Binding-site contacts:
Ligand atom O1A contacts residue GLY137 of chain 1.B at 3.5 Å.
Ligand atom O2G contacts residue GLY132 of chain 1.B at 3.6 Å.
Ligand atom N3B contacts residue GLY132 of chain 1.B at 3.4 Å.
Ligand atom O1B contacts residue SER113 of chain 1.B at 2.8 Å (h-bond).
Ligand atom PA contacts residue PHE138 of chain 1.B at 3.5 Å.
Ligand atom O3A contacts residue GLY135 of chain 1.B at 3.5 Å.
Ligand atom C5' contacts residue ASN106 of chain 1.B at 3.7 Å.
Ligand atom O1A contacts residue ASN51 of chain 1.B at 2.5 Å (h-bond).
Ligand atom O4' contacts residue ASN106 of chain 1.B at 3.6 Å.
Ligand atom N3B contacts residue GLY135 of chain 1.B at 3.2 Å (h-bond).
Ligand atom N6 contacts residue ASP93 of chain 1.B at 3.3 Å (salt-bridge).
Ligand atom N1 contacts residue THR184 of chain 1.B at 3.1 Å (h-bond).
Ligand atom O1A contacts residue PHE138 of chain 1.B at 2.7 Å (h-bond).
Ligand atom O3G contacts residue GLN133 of chain 1.B at 3.0 Å (h-bond).
Ligand atom N6 contacts residue THR184 of chain 1.B at 3.6 Å.
Ligand atom O3' contacts residue GLY114 of chain 1.B at 3.1 Å (h-bond).
Ligand atom N3B contacts residue GLN133 of chain 1.B at 3.2 Å (h-bond).
Ligand atom O3G contacts residue ARG400 of chain 1.B at 2.7 Å (salt-bridge).
Ligand atom O2A contacts residue GLY137 of chain 1.B at 3.7 Å.
Ligand atom O2A contacts residue GLY135 of chain 1.B at 3.6 Å.
Ligand atom O1G contacts residue GLY137 of chain 1.B at 2.7 Å (h-bond).
Ligand atom C2 contacts residue ALA55 of chain 1.B at 3.3 Å (hydrophobic).
Ligand atom C8 contacts residue ASN51 of chain 1.B at 3.7 Å.
Ligand atom N3 contacts residue MET98 of chain 1.B at 3.6 Å.
Ligand atom O1G contacts residue VAL136 of chain 1.B at 3.6 Å.
Ligand atom O3' contacts residue SER113 of chain 1.B at 3.6 Å (h-bond).
Ligand atom O2' contacts residue GLY114 of chain 1.B at 3.4 Å.
Ligand atom O3G contacts residue GLY132 of chain 1.B at 3.5 Å.
Ligand atom O2' contacts residue LYS58 of chain 1.B at 3.5 Å (salt-bridge).
Ligand atom C4' contacts residue ASN106 of chain 1.B at 3.6 Å.
Ligand atom N3B contacts residue PHE134 of chain 1.B at 3.6 Å (h-bond).
Ligand atom C2' contacts residue LYS58 of chain 1.B at 3.4 Å.
Ligand atom O3G contacts residue PHE134 of chain 1.B at 3.2 Å (h-bond).
Ligand atom N1 contacts residue ASP93 of chain 1.B at 3.4 Å (salt-bridge).
Ligand atom N7 contacts residue ASN51 of chain 1.B at 3.4 Å.
Ligand atom N1 contacts residue ALA55 of chain 1.B at 3.2 Å.
Ligand atom O2B contacts residue ASN51 of chain 1.B at 2.7 Å (h-bond).
Ligand atom O2' contacts residue ASN106 of chain 1.B at 3.5 Å (h-bond).
Ligand atom O2A contacts residue PHE138 of chain 1.B at 3.1 Å.
Ligand atom O3' contacts residue THR115 of chain 1.B at 2.9 Å (h-bond).

Sequence of chain 1.B:
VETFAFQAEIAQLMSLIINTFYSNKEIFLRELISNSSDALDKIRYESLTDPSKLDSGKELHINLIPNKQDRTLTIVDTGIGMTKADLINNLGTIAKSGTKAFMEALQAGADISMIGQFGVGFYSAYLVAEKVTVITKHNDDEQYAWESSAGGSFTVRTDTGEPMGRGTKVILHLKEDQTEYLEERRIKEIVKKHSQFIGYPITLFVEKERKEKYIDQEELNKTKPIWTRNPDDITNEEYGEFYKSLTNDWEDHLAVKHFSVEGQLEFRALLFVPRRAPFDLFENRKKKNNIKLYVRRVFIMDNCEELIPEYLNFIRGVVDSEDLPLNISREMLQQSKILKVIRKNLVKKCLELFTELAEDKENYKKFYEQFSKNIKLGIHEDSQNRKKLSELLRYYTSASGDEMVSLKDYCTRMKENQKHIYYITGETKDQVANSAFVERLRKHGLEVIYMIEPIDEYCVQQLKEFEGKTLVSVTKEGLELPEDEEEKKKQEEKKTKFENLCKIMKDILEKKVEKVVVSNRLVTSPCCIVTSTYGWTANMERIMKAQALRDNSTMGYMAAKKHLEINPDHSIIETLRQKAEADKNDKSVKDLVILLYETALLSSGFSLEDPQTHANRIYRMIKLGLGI

This small molecule binds to this protein.
Small molecule (SMILES): Nc1ncnc2c1ncn2[C@@H]1O[C@H](CO[P](=O)(O)O[P](=O)(O)NP(=O)(O)O)[C@@H](O)[C@H]1O